Sequence of chain 3.A:
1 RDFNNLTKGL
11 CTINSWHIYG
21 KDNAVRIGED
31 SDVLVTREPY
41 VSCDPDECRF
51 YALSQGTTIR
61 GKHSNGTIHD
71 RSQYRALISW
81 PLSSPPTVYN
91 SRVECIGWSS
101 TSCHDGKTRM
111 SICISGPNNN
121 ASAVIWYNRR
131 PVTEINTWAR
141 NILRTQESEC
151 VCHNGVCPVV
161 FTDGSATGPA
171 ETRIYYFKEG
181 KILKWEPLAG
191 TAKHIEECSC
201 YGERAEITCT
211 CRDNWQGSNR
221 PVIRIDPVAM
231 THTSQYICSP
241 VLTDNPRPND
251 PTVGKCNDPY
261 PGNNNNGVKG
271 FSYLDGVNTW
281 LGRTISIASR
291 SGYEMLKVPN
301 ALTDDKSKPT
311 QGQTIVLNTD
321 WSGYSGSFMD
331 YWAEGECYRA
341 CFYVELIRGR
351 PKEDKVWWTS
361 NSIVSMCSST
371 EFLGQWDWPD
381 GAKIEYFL

Binding-site contacts:
Ligand atom C5 contacts residue BMA3 of chain 2.G at 3.3 Å.
Ligand atom C4 contacts residue BMA3 of chain 2.G at 3.0 Å.
Ligand atom C1 contacts residue THR310 of chain 3.A at 3.9 Å.
Ligand atom C3 contacts residue THR310 of chain 3.A at 4.0 Å.
Ligand atom C6 contacts residue BMA3 of chain 2.G at 4.1 Å.
Ligand atom C1 contacts residue BMA3 of chain 2.G at 4.5 Å.
Ligand atom C5 contacts residue THR310 of chain 3.A at 4.5 Å.
Ligand atom C2 contacts residue THR310 of chain 3.A at 4.1 Å.
Ligand atom C2 contacts residue PRO309 of chain 3.A at 4.4 Å (hydrophobic).
Ligand atom O4 contacts residue BMA3 of chain 2.G at 2.4 Å (h-bond).
Ligand atom O3 contacts residue PRO309 of chain 3.A at 4.1 Å.
Ligand atom C3 contacts residue PRO309 of chain 3.A at 4.3 Å (hydrophobic).
Ligand atom O5 contacts residue BMA3 of chain 2.G at 4.4 Å.
Ligand atom O3 contacts residue BMA3 of chain 2.G at 3.4 Å.
Ligand atom C2 contacts residue BMA3 of chain 2.G at 4.2 Å.
Ligand atom C3 contacts residue BMA3 of chain 2.G at 3.0 Å.

The protein below binds the small molecule below.
Small molecule (SMILES): OC[C@H]1O[C@H](O)[C@@H](O)[C@@H](O)[C@@H]1O